The small molecule below binds the protein below.
Small molecule (SMILES): CC(=O)N[C@@H]1[C@@H](O)[C@H](O)[C@@H](CO)O[C@H]1O

Binding-site contacts:
Ligand atom C1 contacts residue ASN328 of chain 1.B at 1.4 Å.
Ligand atom N2 contacts residue GLN577 of chain 1.B at 3.1 Å (h-bond).
Ligand atom O7 contacts residue ASN328 of chain 1.B at 2.8 Å (h-bond).
Ligand atom N2 contacts residue ASN328 of chain 1.B at 2.9 Å (h-bond).
Ligand atom C2 contacts residue ASN328 of chain 1.B at 2.5 Å.
Ligand atom C5 contacts residue ASN328 of chain 1.B at 3.7 Å.
Ligand atom C2 contacts residue GLN577 of chain 1.B at 4.0 Å.
Ligand atom C4 contacts residue ASN328 of chain 1.B at 4.2 Å.
Ligand atom C8 contacts residue ASN328 of chain 1.B at 4.3 Å.
Ligand atom C8 contacts residue GLN577 of chain 1.B at 3.7 Å.
Ligand atom C3 contacts residue GLN577 of chain 1.B at 4.1 Å.
Ligand atom C7 contacts residue GLN577 of chain 1.B at 3.8 Å.
Ligand atom C3 contacts residue ASN328 of chain 1.B at 3.8 Å.
Ligand atom C1 contacts residue GLN577 of chain 1.B at 4.3 Å.
Ligand atom C7 contacts residue ASN328 of chain 1.B at 3.1 Å.
Ligand atom O5 contacts residue ASN328 of chain 1.B at 2.4 Å (h-bond).

Sequence of chain 1.B:
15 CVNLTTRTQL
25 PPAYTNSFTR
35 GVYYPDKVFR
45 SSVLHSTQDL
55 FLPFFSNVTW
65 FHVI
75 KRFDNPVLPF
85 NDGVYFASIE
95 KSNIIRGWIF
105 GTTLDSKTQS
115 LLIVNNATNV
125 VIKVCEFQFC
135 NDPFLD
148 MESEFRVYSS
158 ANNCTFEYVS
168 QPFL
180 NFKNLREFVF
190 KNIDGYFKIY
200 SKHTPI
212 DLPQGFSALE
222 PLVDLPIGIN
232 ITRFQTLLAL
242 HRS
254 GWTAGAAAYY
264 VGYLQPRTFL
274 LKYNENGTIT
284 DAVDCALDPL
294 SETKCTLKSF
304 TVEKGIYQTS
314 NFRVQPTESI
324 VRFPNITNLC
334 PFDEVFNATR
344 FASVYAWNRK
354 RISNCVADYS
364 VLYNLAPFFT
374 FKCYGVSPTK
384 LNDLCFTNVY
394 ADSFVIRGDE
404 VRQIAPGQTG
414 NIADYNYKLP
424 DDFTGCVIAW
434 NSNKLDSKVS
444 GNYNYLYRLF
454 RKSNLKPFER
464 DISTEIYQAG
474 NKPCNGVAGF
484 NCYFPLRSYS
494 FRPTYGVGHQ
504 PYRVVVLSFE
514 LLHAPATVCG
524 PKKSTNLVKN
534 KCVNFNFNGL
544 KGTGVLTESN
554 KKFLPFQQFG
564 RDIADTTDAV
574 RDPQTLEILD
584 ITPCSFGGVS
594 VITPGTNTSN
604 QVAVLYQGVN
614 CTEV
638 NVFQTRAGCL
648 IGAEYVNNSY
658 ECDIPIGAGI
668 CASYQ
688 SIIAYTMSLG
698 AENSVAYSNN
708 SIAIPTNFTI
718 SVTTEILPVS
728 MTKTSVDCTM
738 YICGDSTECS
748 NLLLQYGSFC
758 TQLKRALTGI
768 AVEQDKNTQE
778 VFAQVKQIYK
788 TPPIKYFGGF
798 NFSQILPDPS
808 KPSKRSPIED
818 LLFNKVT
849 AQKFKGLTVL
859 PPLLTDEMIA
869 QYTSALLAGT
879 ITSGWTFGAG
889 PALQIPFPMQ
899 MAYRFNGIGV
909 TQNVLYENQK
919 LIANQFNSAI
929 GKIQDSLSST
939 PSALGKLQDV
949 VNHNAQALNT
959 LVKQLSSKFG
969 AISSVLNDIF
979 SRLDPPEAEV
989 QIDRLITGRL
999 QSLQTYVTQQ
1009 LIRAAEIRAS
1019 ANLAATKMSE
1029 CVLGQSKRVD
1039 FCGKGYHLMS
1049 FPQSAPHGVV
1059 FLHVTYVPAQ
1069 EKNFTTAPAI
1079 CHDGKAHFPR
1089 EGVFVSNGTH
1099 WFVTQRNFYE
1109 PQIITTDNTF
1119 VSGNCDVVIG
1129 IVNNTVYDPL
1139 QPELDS